Sequence of chain 1.D:
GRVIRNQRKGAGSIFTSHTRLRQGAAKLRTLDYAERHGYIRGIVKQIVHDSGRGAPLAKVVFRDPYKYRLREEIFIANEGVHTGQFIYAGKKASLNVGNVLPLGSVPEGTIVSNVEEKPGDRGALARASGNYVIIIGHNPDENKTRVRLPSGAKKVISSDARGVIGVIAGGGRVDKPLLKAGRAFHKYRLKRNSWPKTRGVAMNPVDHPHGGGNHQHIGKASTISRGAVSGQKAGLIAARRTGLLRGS

The small molecule below binds the protein below.
Small molecule (SMILES): NC[C@@H]1O[C@H](O[C@H]2[C@@H](O)[C@H](O[C@@H]3[C@@H](O)[C@H](N)C[C@H](N)[C@H]3O[C@H]3O[C@H](CO)[C@@H](O)[C@H](O)[C@H]3N)O[C@@H]2CO)[C@H](N)[C@@H](O)[C@@H]1O

Binding-site contacts:
Ligand atom C64 contacts residue LYS118 of chain 1.D at 3.9 Å.
Ligand atom O44 contacts residue ASP121 of chain 1.D at 4.1 Å.
Ligand atom O34 contacts residue GLU117 of chain 1.D at 3.9 Å.
Ligand atom C34 contacts residue ASP121 of chain 1.D at 4.3 Å.
Ligand atom N64 contacts residue LYS118 of chain 1.D at 3.2 Å (salt-bridge).
Ligand atom O31 contacts residue PAR1 of chain 1.KF at 2.8 Å (h-bond).
Ligand atom O34 contacts residue ASP121 of chain 1.D at 4.1 Å.
Ligand atom C31 contacts residue PAR1 of chain 1.KF at 4.1 Å.
Ligand atom O34 contacts residue ALA124 of chain 1.D at 4.5 Å.
Ligand atom C44 contacts residue ASP121 of chain 1.D at 4.1 Å.
Ligand atom O23 contacts residue PAR1 of chain 1.KF at 4.2 Å.